Binding-site contacts:
Ligand atom O23 contacts residue PHE115 of chain 1.A at 3.5 Å.
Ligand atom C15 contacts residue ILE176 of chain 1.A at 4.0 Å (hydrophobic).
Ligand atom O21 contacts residue ILE118 of chain 1.A at 2.5 Å (h-bond).
Ligand atom O21 contacts residue ASN120 of chain 1.A at 3.4 Å (h-bond).
Ligand atom C4 contacts residue MET165 of chain 1.A at 3.7 Å (hydrophobic).
Ligand atom C10 contacts residue ILE176 of chain 1.A at 3.9 Å (hydrophobic).
Ligand atom C6 contacts residue LEU47 of chain 1.A at 3.7 Å (hydrophobic).
Ligand atom C3 contacts residue MET165 of chain 1.A at 3.5 Å (hydrophobic).
Ligand atom C14 contacts residue PHE115 of chain 1.A at 3.5 Å (hydrophobic).
Ligand atom N11 contacts residue VAL68 of chain 1.A at 3.9 Å.
Ligand atom C13 contacts residue ILE176 of chain 1.A at 3.6 Å (hydrophobic).
Ligand atom C5 contacts residue MET165 of chain 1.A at 3.9 Å (hydrophobic).
Ligand atom C17 contacts residue VAL55 of chain 1.A at 4.0 Å (hydrophobic).
Ligand atom C6 contacts residue MET165 of chain 1.A at 4.0 Å (hydrophobic).
Ligand atom C2 contacts residue LEU47 of chain 1.A at 3.9 Å (hydrophobic).
Ligand atom C15 contacts residue ASP177 of chain 1.A at 3.5 Å.
Ligand atom C10 contacts residue VAL55 of chain 1.A at 4.0 Å (hydrophobic).
Ligand atom F22 contacts residue LYS70 of chain 1.A at 3.3 Å.
Ligand atom O23 contacts residue LYS70 of chain 1.A at 2.9 Å (salt-bridge).
Ligand atom C5 contacts residue LEU47 of chain 1.A at 3.9 Å (hydrophobic).
Ligand atom C15 contacts residue LYS70 of chain 1.A at 3.9 Å.
Ligand atom F22 contacts residue ASP177 of chain 1.A at 3.4 Å.
Ligand atom C2 contacts residue MET165 of chain 1.A at 3.6 Å (hydrophobic).
Ligand atom C16 contacts residue ASP177 of chain 1.A at 3.9 Å.
Ligand atom C6 contacts residue ASN120 of chain 1.A at 4.0 Å.
Ligand atom C14 contacts residue ILE176 of chain 1.A at 3.8 Å (hydrophobic).
Ligand atom O9 contacts residue VAL55 of chain 1.A at 3.7 Å.
Ligand atom C15 contacts residue PHE115 of chain 1.A at 3.8 Å (hydrophobic).
Ligand atom C12 contacts residue ILE176 of chain 1.A at 3.7 Å (hydrophobic).
Ligand atom C5 contacts residue ILE118 of chain 1.A at 3.1 Å (hydrophobic).
Ligand atom C17 contacts residue ILE176 of chain 1.A at 3.5 Å (hydrophobic).
Ligand atom C16 contacts residue LYS70 of chain 1.A at 4.0 Å.
Ligand atom O21 contacts residue TYR117 of chain 1.A at 3.8 Å.
Ligand atom C24 contacts residue LEU47 of chain 1.A at 3.8 Å (hydrophobic).
Ligand atom C1 contacts residue MET165 of chain 1.A at 3.8 Å (hydrophobic).
Ligand atom C6 contacts residue ILE118 of chain 1.A at 3.2 Å (hydrophobic).
Ligand atom C1 contacts residue LEU47 of chain 1.A at 3.7 Å (hydrophobic).
Ligand atom O9 contacts residue ILE176 of chain 1.A at 3.7 Å.
Ligand atom C13 contacts residue PHE115 of chain 1.A at 4.0 Å (hydrophobic).
Ligand atom O23 contacts residue ASP177 of chain 1.A at 3.1 Å (salt-bridge).

Sequence of chain 1.A:
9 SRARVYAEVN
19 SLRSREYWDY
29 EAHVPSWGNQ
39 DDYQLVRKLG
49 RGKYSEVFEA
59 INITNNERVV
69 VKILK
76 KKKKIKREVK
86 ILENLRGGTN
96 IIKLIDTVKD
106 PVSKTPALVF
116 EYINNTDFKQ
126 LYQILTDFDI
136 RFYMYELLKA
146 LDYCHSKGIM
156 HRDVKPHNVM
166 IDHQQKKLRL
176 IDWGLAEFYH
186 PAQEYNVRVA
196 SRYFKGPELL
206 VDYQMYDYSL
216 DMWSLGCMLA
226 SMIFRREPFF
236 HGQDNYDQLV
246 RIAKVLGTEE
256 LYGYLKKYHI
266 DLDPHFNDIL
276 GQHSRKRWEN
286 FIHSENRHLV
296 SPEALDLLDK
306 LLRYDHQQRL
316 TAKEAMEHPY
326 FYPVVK

This small molecule binds to this protein.
Small molecule (SMILES): C=Cc1cc(O)cc2nc(-c3ccc(O)c(F)c3)oc12